Binding-site contacts:
Ligand atom C4B contacts residue TYR152 of chain 19.A at 3.8 Å (hydrophobic).
Ligand atom N3A contacts residue ALA24 of chain 19.C at 3.8 Å.
Ligand atom N3A contacts residue PHE186 of chain 19.A at 4.0 Å.
Ligand atom C1B contacts residue ILE104 of chain 19.A at 4.0 Å (hydrophobic).
Ligand atom C5B contacts residue PHE186 of chain 19.A at 3.9 Å (hydrophobic).
Ligand atom C2A contacts residue TYR152 of chain 19.A at 3.6 Å (hydrophobic).
Ligand atom C4A contacts residue PRO174 of chain 19.A at 3.1 Å (hydrophobic).
Ligand atom C6B contacts residue TYR128 of chain 19.A at 3.3 Å (hydrophobic).
Ligand atom O1B contacts residue TYR128 of chain 19.A at 3.4 Å (h-bond).
Ligand atom C1B contacts residue TYR128 of chain 19.A at 3.6 Å (hydrophobic).
Ligand atom C1B contacts residue VAL188 of chain 19.A at 3.8 Å (hydrophobic).
Ligand atom C4 contacts residue TYR197 of chain 19.A at 3.8 Å (hydrophobic).
Ligand atom C5C contacts residue VAL191 of chain 19.A at 3.8 Å (hydrophobic).
Ligand atom N2 contacts residue LEU106 of chain 19.A at 3.8 Å.
Ligand atom C5B contacts residue TYR128 of chain 19.A at 4.0 Å (hydrophobic).
Ligand atom C2C contacts residue TYR197 of chain 19.A at 3.7 Å (hydrophobic).
Ligand atom C3C contacts residue TYR128 of chain 19.A at 3.4 Å (hydrophobic).
Ligand atom C6B contacts residue ILE104 of chain 19.A at 3.6 Å (hydrophobic).
Ligand atom C5A contacts residue VAL176 of chain 19.A at 3.6 Å (hydrophobic).
Ligand atom C1C contacts residue TYR128 of chain 19.A at 3.7 Å (hydrophobic).
Ligand atom C2B contacts residue VAL188 of chain 19.A at 3.5 Å (hydrophobic).
Ligand atom C4B contacts residue PHE186 of chain 19.A at 3.6 Å (hydrophobic).
Ligand atom N3A contacts residue PRO174 of chain 19.A at 3.7 Å.
Ligand atom C4C contacts residue VAL191 of chain 19.A at 3.0 Å (hydrophobic).
Ligand atom C2C contacts residue MET221 of chain 19.A at 4.0 Å (hydrophobic).
Ligand atom C3B contacts residue VAL188 of chain 19.A at 3.8 Å (hydrophobic).
Ligand atom C3B contacts residue TYR152 of chain 19.A at 3.7 Å (hydrophobic).
Ligand atom C5A contacts residue ALA150 of chain 19.A at 3.6 Å (hydrophobic).
Ligand atom C5B contacts residue MET224 of chain 19.A at 3.8 Å (hydrophobic).
Ligand atom C2A contacts residue PHE186 of chain 19.A at 3.3 Å (hydrophobic).
Ligand atom O1 contacts residue LEU106 of chain 19.A at 3.8 Å.
Ligand atom N3A contacts residue TYR152 of chain 19.A at 3.5 Å.
Ligand atom O1 contacts residue MET221 of chain 19.A at 3.9 Å.
Ligand atom O1A contacts residue PHE186 of chain 19.A at 3.0 Å.
Ligand atom C4C contacts residue VAL188 of chain 19.A at 3.7 Å (hydrophobic).
Ligand atom C5A contacts residue PHE186 of chain 19.A at 3.5 Å (hydrophobic).
Ligand atom C5 contacts residue LEU106 of chain 19.A at 3.8 Å (hydrophobic).
Ligand atom C1C contacts residue LEU106 of chain 19.A at 3.8 Å (hydrophobic).
Ligand atom O1B contacts residue ILE104 of chain 19.A at 3.9 Å.
Ligand atom C4 contacts residue LEU106 of chain 19.A at 3.9 Å (hydrophobic).

Sequence of chain 19.C:
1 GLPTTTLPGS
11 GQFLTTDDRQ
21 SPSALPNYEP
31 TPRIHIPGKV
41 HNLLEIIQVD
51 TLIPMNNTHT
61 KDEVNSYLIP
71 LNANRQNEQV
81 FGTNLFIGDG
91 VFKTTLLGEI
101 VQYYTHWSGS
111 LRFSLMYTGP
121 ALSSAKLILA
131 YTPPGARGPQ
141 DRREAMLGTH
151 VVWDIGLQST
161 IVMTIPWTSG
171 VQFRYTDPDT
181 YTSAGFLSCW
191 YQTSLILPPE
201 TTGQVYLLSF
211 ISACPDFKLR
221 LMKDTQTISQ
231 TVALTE

Sequence of chain 19.A:
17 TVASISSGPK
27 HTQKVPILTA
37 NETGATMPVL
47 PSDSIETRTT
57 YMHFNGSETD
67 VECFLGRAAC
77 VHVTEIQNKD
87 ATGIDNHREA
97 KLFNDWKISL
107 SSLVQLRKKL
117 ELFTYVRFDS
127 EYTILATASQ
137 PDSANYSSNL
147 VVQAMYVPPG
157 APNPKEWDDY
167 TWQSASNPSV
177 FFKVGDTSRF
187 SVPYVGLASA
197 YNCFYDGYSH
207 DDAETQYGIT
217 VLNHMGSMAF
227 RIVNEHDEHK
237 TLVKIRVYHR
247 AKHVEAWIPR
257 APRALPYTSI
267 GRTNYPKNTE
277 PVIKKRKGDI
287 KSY

The protein below binds the small molecule below.
Small molecule (SMILES): Cc1cc(CCCCCOc2ccc(C3=NCCO3)cc2)on1